Sequence of chain 1.A:
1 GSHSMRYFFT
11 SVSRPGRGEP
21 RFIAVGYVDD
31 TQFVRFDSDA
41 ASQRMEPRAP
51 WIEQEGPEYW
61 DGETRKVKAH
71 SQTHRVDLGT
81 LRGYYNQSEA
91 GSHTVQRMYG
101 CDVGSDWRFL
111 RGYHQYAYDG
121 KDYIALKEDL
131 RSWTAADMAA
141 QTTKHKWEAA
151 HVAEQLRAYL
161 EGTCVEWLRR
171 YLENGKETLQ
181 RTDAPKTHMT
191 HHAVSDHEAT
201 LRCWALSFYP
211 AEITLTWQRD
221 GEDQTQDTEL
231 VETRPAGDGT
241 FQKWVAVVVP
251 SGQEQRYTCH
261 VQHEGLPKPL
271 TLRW

Binding-site contacts:
Ligand atom CG1 contacts residue ARG97 of chain 1.A at 3.4 Å.
Ligand atom N contacts residue TYR7 of chain 1.A at 2.7 Å (h-bond).
Ligand atom O contacts residue TYR84 of chain 1.A at 2.8 Å (h-bond).
Ligand atom N contacts residue ASP77 of chain 1.A at 2.9 Å (salt-bridge).
Ligand atom CD2 contacts residue TYR99 of chain 1.A at 3.5 Å (hydrophobic).
Ligand atom O contacts residue THR73 of chain 1.A at 3.5 Å.
Ligand atom C contacts residue LYS146 of chain 1.A at 3.3 Å.
Ligand atom CG1 contacts residue TYR99 of chain 1.A at 3.2 Å (hydrophobic).
Ligand atom N contacts residue TYR159 of chain 1.A at 3.6 Å.
Ligand atom OD1 contacts residue LYS66 of chain 1.A at 2.8 Å (salt-bridge).
Ligand atom CA contacts residue GLU63 of chain 1.A at 3.6 Å.
Ligand atom O contacts residue TRP147 of chain 1.A at 2.8 Å (h-bond).
Ligand atom O contacts residue LYS66 of chain 1.A at 3.0 Å (salt-bridge).
Ligand atom CG contacts residue LYS66 of chain 1.A at 3.6 Å.
Ligand atom CG contacts residue GLU63 of chain 1.A at 3.4 Å.
Ligand atom O contacts residue THR143 of chain 1.A at 2.6 Å (h-bond).
Ligand atom CB contacts residue THR143 of chain 1.A at 3.6 Å.
Ligand atom N contacts residue TYR99 of chain 1.A at 3.1 Å (h-bond).
Ligand atom O contacts residue LYS146 of chain 1.A at 3.4 Å (salt-bridge).
Ligand atom CA contacts residue TYR171 of chain 1.A at 3.6 Å (hydrophobic).
Ligand atom C contacts residue TYR7 of chain 1.A at 3.5 Å (hydrophobic).
Ligand atom CD2 contacts residue TYR7 of chain 1.A at 3.5 Å (hydrophobic).
Ligand atom O contacts residue HIS70 of chain 1.A at 3.4 Å.
Ligand atom CA contacts residue TYR7 of chain 1.A at 3.5 Å (hydrophobic).
Ligand atom O contacts residue TYR159 of chain 1.A at 2.6 Å (h-bond).
Ligand atom OXT contacts residue LYS146 of chain 1.A at 2.5 Å (salt-bridge).
Ligand atom CB contacts residue GLU63 of chain 1.A at 3.6 Å.
Ligand atom N contacts residue TYR171 of chain 1.A at 2.8 Å (h-bond).
Ligand atom N contacts residue TYR7 of chain 1.A at 3.6 Å.
Ligand atom CG2 contacts residue HIS70 of chain 1.A at 3.3 Å.
Ligand atom CD1 contacts residue GLU63 of chain 1.A at 3.5 Å.
Ligand atom N contacts residue GLU63 of chain 1.A at 2.9 Å (salt-bridge).
Ligand atom ND2 contacts residue TRP167 of chain 1.A at 3.3 Å.
Ligand atom CG2 contacts residue ASP77 of chain 1.A at 3.4 Å.
Ligand atom CD1 contacts residue VAL67 of chain 1.A at 3.6 Å (hydrophobic).
Ligand atom CG1 contacts residue ASP77 of chain 1.A at 3.5 Å.
Ligand atom CD1 contacts residue MET45 of chain 1.A at 3.4 Å (hydrophobic).
Ligand atom CA contacts residue TYR159 of chain 1.A at 3.6 Å (hydrophobic).
Ligand atom N contacts residue LYS66 of chain 1.A at 3.6 Å (salt-bridge).
Ligand atom O contacts residue THR73 of chain 1.A at 2.9 Å (h-bond).

The small molecule below binds the protein below.
Small molecule (SMILES): CSCC[C@H](NC(=O)[C@@H]1CCCN1C(=O)[C@@H](NC(=O)[C@H](CC(C)C)NC(=O)[C@@H](N)CC(N)=O)C(C)C)C(=O)N[C@H](C(=O)N[C@@H](C)C(=O)N[C@H](C(=O)N[C@H](C(=O)O)C(C)C)C(C)C)C(C)C